The small molecule below binds the protein below.
Small molecule (SMILES): CC(=O)N[C@H]1[C@@H](OP(=O)(O)OP(=O)(O)OC[C@H]2O[C@@H](n3ccc(=O)[nH]c3=O)[C@H](O)[C@@H]2O)O[C@H](CN=[N+]=N)[C@@H](O)[C@@H]1O

Sequence of chain 2.A:
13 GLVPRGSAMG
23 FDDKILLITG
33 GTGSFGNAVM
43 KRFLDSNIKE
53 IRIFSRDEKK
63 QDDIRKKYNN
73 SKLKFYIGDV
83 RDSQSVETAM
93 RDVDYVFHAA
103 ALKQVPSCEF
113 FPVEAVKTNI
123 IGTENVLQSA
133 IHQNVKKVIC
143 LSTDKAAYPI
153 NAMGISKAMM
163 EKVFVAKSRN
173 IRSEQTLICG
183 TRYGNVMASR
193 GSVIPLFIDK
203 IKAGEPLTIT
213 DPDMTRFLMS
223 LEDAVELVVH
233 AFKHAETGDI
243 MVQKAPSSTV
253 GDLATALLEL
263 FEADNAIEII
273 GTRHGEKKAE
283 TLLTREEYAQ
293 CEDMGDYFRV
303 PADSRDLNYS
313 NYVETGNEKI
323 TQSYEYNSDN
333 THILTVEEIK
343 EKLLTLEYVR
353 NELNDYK

Sequence of chain 2.B:
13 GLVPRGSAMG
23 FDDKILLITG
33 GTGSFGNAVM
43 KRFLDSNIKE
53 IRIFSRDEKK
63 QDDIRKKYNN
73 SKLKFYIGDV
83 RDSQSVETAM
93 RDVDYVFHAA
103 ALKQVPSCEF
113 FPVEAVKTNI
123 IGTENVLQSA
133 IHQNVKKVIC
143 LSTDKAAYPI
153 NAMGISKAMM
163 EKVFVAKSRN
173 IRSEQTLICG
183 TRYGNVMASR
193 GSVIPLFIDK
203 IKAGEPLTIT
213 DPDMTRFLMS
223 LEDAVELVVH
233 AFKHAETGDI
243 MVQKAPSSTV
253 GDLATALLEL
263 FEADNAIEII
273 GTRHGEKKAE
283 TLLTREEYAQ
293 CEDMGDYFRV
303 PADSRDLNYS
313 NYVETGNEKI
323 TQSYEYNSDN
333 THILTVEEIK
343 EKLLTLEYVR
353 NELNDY

Binding-site contacts:
Ligand atom N40 contacts residue ARG192 of chain 2.A at 3.5 Å (salt-bridge).
Ligand atom PB contacts residue ASN187 of chain 2.A at 3.2 Å.
Ligand atom O1B contacts residue LYS147 of chain 2.A at 2.9 Å (salt-bridge).
Ligand atom O2' contacts residue GLU278 of chain 2.A at 2.7 Å (salt-bridge).
Ligand atom N41 contacts residue SER191 of chain 2.A at 3.2 Å (h-bond).
Ligand atom O1' contacts residue ASN187 of chain 2.A at 3.1 Å (h-bond).
Ligand atom C2 contacts residue THR210 of chain 2.A at 3.5 Å.
Ligand atom O3B contacts residue ARG218 of chain 2.A at 3.3 Å.
Ligand atom O4 contacts residue THR210 of chain 2.A at 3.3 Å (h-bond).
Ligand atom O2' contacts residue MET216 of chain 2.A at 3.2 Å (h-bond).
Ligand atom O3' contacts residue VAL107 of chain 2.A at 2.8 Å (h-bond).
Ligand atom O1A contacts residue SER194 of chain 2.A at 3.2 Å.
Ligand atom O3B contacts residue MET216 of chain 2.A at 3.1 Å (h-bond).
Ligand atom C4 contacts residue THR210 of chain 2.A at 3.3 Å.
Ligand atom O3' contacts residue GLN106 of chain 2.A at 3.0 Å (h-bond).
Ligand atom O4B contacts residue VAL195 of chain 2.A at 3.4 Å.
Ligand atom O2 contacts residue VAL252 of chain 2.A at 3.5 Å.
Ligand atom O5' contacts residue ASN187 of chain 2.A at 3.2 Å (h-bond).
Ligand atom C2B contacts residue GLU278 of chain 2.A at 3.4 Å.
Ligand atom C2 contacts residue THR212 of chain 2.A at 3.6 Å.
Ligand atom C4 contacts residue LEU198 of chain 2.A at 3.5 Å (hydrophobic).
Ligand atom C5' contacts residue ASN187 of chain 2.A at 3.5 Å.
Ligand atom O2 contacts residue ILE211 of chain 2.A at 3.4 Å.
Ligand atom N41 contacts residue ARG192 of chain 2.A at 2.8 Å (salt-bridge).
Ligand atom O4' contacts residue LYS105 of chain 2.A at 2.8 Å (salt-bridge).
Ligand atom N3 contacts residue THR210 of chain 2.A at 2.6 Å (h-bond).
Ligand atom O3A contacts residue ASN187 of chain 2.A at 2.6 Å (h-bond).
Ligand atom O7' contacts residue TYR314 of chain 2.B at 3.3 Å (h-bond).
Ligand atom O1B contacts residue ASN187 of chain 2.A at 3.3 Å (h-bond).
Ligand atom O4 contacts residue LEU198 of chain 2.A at 2.9 Å.
Ligand atom C6' contacts residue ASN187 of chain 2.A at 3.3 Å.
Ligand atom O2 contacts residue THR212 of chain 2.A at 3.0 Å (h-bond).
Ligand atom N6' contacts residue LYS105 of chain 2.A at 3.3 Å (salt-bridge).
Ligand atom O3B contacts residue VAL252 of chain 2.A at 3.4 Å.
Ligand atom O2' contacts residue THR212 of chain 2.A at 2.7 Å (h-bond).
Ligand atom O2B contacts residue ARG275 of chain 2.A at 2.8 Å (salt-bridge).
Ligand atom O1A contacts residue VAL195 of chain 2.A at 2.8 Å (h-bond).
Ligand atom C6 contacts residue ARG275 of chain 2.A at 3.5 Å.
Ligand atom N40 contacts residue SER191 of chain 2.A at 3.4 Å (h-bond).
Ligand atom N41 contacts residue SER194 of chain 2.A at 3.5 Å (h-bond).